Binding-site contacts:
Ligand atom C8 contacts residue SER303 of chain 2.C at 3.2 Å.
Ligand atom N2 contacts residue ASN265 of chain 2.C at 2.9 Å (h-bond).
Ligand atom O6 contacts residue ARG412 of chain 2.C at 2.9 Å (salt-bridge).
Ligand atom C4 contacts residue ASN265 of chain 2.C at 4.2 Å.
Ligand atom C7 contacts residue ASN265 of chain 2.C at 3.3 Å.
Ligand atom C5 contacts residue ASN265 of chain 2.C at 3.7 Å.
Ligand atom C6 contacts residue ARG412 of chain 2.C at 3.8 Å.
Ligand atom O5 contacts residue ARG412 of chain 2.C at 2.9 Å (salt-bridge).
Ligand atom C1 contacts residue ASN265 of chain 2.C at 1.4 Å.
Ligand atom C2 contacts residue GLN263 of chain 2.C at 4.3 Å.
Ligand atom C3 contacts residue ASN265 of chain 2.C at 3.8 Å.
Ligand atom N2 contacts residue GLN263 of chain 2.C at 3.7 Å.
Ligand atom C8 contacts residue VAL302 of chain 2.C at 3.8 Å (hydrophobic).
Ligand atom O7 contacts residue NAG1 of chain 2.M at 3.9 Å.
Ligand atom C2 contacts residue ASN265 of chain 2.C at 2.4 Å.
Ligand atom O7 contacts residue ASN265 of chain 2.C at 3.3 Å (h-bond).
Ligand atom C8 contacts residue SER381 of chain 2.C at 4.4 Å.
Ligand atom C1 contacts residue ARG412 of chain 2.C at 3.8 Å.
Ligand atom C5 contacts residue ARG412 of chain 2.C at 4.0 Å.
Ligand atom O5 contacts residue ASN265 of chain 2.C at 2.4 Å (h-bond).
Ligand atom C1 contacts residue GLN263 of chain 2.C at 4.2 Å.
Ligand atom C8 contacts residue ASN301 of chain 2.C at 4.0 Å.
Ligand atom O7 contacts residue ASN301 of chain 2.C at 4.1 Å.
Ligand atom O5 contacts residue VAL414 of chain 2.C at 4.3 Å.
Ligand atom C8 contacts residue ASN265 of chain 2.C at 4.4 Å.

This small molecule binds to this protein.
Small molecule (SMILES): CC(=O)N[C@H]1[C@H](O[C@H]2[C@H](O)[C@@H](NC(C)=O)CO[C@@H]2CO)O[C@H](CO)[C@@H](O)[C@@H]1O

Sequence of chain 2.C:
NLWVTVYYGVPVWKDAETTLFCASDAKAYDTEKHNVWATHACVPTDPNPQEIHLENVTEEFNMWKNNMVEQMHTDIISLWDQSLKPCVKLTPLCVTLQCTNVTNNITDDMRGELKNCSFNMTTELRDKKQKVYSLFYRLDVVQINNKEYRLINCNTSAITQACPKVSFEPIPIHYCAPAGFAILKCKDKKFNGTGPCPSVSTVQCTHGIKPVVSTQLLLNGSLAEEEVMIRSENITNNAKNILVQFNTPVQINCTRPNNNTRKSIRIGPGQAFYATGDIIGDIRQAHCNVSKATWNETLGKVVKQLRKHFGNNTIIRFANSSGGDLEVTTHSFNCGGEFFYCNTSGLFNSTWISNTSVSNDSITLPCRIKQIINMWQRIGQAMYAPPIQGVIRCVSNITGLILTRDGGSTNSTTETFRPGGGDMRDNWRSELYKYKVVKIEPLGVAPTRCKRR